The small molecule below binds the protein below.
Small molecule (SMILES): CC(=O)N[C@@H]1[C@@H](O)[C@H](O)[C@@H](CO)O[C@H]1O

Binding-site contacts:
Ligand atom C1 contacts residue ASN53 of chain 1.B at 1.4 Å.
Ligand atom N2 contacts residue ASN53 of chain 1.B at 2.9 Å (h-bond).
Ligand atom N2 contacts residue LEU46 of chain 1.B at 4.3 Å.
Ligand atom C8 contacts residue ASN53 of chain 1.B at 4.3 Å.
Ligand atom C8 contacts residue LEU46 of chain 1.B at 3.8 Å (hydrophobic).
Ligand atom O7 contacts residue LEU46 of chain 1.B at 3.9 Å.
Ligand atom C4 contacts residue ASN53 of chain 1.B at 4.1 Å.
Ligand atom O5 contacts residue ASN53 of chain 1.B at 2.3 Å (h-bond).
Ligand atom C3 contacts residue ASN53 of chain 1.B at 3.7 Å.
Ligand atom O7 contacts residue PRO48 of chain 1.B at 4.3 Å.
Ligand atom C5 contacts residue ASN53 of chain 1.B at 3.6 Å.
Ligand atom O7 contacts residue TRP92 of chain 1.B at 4.3 Å.
Ligand atom C2 contacts residue ASN53 of chain 1.B at 2.4 Å.
Ligand atom C7 contacts residue ASN53 of chain 1.B at 3.8 Å.
Ligand atom C1 contacts residue LEU46 of chain 1.B at 4.3 Å (hydrophobic).
Ligand atom C7 contacts residue LEU46 of chain 1.B at 3.8 Å (hydrophobic).

Sequence of chain 1.B:
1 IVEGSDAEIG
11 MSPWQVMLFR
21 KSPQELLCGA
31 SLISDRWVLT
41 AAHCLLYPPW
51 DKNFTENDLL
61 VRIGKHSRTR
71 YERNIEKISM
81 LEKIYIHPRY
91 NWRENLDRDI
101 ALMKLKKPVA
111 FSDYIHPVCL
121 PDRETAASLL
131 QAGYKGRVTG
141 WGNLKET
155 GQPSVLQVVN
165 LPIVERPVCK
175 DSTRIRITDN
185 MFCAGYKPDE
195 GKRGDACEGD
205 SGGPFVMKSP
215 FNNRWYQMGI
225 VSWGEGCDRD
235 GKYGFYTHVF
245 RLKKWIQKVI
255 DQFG